The small molecule below binds the protein below.
Small molecule (SMILES): CC(=O)N[C@@H]1[C@@H](O)[C@H](O)[C@@H](CO)O[C@H]1O

Sequence of chain 1.A:
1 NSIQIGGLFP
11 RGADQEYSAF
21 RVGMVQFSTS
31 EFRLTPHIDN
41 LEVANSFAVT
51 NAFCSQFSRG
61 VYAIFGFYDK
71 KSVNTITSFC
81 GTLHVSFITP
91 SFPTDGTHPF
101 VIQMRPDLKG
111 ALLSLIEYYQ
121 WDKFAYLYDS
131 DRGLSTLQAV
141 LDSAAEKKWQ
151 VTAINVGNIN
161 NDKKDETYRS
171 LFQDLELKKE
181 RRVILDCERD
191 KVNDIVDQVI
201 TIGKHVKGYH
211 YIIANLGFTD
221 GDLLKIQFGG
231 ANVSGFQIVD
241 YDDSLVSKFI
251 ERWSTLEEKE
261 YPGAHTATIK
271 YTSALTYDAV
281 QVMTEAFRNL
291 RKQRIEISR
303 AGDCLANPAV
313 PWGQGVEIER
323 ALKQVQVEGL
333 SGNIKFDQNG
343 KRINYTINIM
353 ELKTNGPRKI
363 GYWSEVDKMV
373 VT

Binding-site contacts:
Ligand atom C7 contacts residue GLN328 of chain 1.A at 4.0 Å.
Ligand atom O6 contacts residue GLU330 of chain 1.A at 3.1 Å (salt-bridge).
Ligand atom O7 contacts residue ASN346 of chain 1.A at 3.5 Å (h-bond).
Ligand atom C1 contacts residue ASN346 of chain 1.A at 1.5 Å.
Ligand atom C2 contacts residue ASN335 of chain 1.A at 4.5 Å.
Ligand atom C3 contacts residue ASN346 of chain 1.A at 3.8 Å.
Ligand atom O7 contacts residue LYS337 of chain 1.A at 3.1 Å (salt-bridge).
Ligand atom C2 contacts residue ASN346 of chain 1.A at 2.5 Å.
Ligand atom O5 contacts residue ASN335 of chain 1.A at 3.5 Å (h-bond).
Ligand atom C8 contacts residue ASN346 of chain 1.A at 4.4 Å.
Ligand atom C2 contacts residue GLN328 of chain 1.A at 3.9 Å.
Ligand atom C4 contacts residue ASN346 of chain 1.A at 4.2 Å.
Ligand atom O6 contacts residue ASN335 of chain 1.A at 3.4 Å.
Ligand atom C7 contacts residue LYS337 of chain 1.A at 3.8 Å.
Ligand atom O7 contacts residue GLN328 of chain 1.A at 3.0 Å (h-bond).
Ligand atom C5 contacts residue ASN346 of chain 1.A at 3.7 Å.
Ligand atom C7 contacts residue ASN346 of chain 1.A at 3.4 Å.
Ligand atom O5 contacts residue ASN346 of chain 1.A at 2.4 Å (h-bond).
Ligand atom C8 contacts residue LYS337 of chain 1.A at 3.7 Å.
Ligand atom N2 contacts residue GLN328 of chain 1.A at 4.5 Å.
Ligand atom C1 contacts residue ASN335 of chain 1.A at 3.8 Å.
Ligand atom C6 contacts residue ASN335 of chain 1.A at 4.5 Å.
Ligand atom N2 contacts residue ASN346 of chain 1.A at 2.9 Å (h-bond).